Sequence of chain 1.C:
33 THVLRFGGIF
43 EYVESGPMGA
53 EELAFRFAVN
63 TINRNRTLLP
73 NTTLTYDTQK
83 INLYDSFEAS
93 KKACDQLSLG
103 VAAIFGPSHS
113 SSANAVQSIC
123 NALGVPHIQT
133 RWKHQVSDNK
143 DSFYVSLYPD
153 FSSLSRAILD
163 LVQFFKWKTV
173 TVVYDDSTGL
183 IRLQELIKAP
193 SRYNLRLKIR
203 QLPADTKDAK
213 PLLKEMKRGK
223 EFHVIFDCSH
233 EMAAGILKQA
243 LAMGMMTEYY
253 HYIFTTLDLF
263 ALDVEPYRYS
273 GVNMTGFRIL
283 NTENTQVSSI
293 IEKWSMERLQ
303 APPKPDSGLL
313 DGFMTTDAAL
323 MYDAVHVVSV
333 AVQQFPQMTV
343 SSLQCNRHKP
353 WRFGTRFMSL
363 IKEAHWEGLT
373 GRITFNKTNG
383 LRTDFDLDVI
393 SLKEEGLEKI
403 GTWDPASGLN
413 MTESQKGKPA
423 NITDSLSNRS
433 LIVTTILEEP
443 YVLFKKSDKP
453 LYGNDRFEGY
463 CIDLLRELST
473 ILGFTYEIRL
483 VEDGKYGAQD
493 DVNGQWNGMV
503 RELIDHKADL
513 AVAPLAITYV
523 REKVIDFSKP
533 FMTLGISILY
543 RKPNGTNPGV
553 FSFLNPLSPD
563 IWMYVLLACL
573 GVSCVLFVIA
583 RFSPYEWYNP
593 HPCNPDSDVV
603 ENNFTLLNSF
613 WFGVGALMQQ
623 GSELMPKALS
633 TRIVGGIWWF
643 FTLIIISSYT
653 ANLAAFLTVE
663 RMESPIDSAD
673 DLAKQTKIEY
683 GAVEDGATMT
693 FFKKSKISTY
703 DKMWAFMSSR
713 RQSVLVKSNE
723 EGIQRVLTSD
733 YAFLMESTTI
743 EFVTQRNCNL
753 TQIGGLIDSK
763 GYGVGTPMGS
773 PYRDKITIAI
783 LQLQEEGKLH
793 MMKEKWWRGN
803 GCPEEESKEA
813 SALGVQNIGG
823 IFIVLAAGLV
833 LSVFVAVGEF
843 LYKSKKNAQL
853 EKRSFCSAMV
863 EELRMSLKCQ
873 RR

Binding-site contacts:
Ligand atom CG contacts residue THR690 of chain 1.C at 4.2 Å.
Ligand atom CG contacts residue VAL685 of chain 1.C at 3.6 Å (hydrophobic).
Ligand atom OE2 contacts residue ALA689 of chain 1.C at 3.3 Å (h-bond).
Ligand atom CD contacts residue THR690 of chain 1.C at 3.0 Å.
Ligand atom C contacts residue TYR488 of chain 1.C at 3.8 Å (hydrophobic).
Ligand atom C contacts residue PRO516 of chain 1.C at 3.8 Å (hydrophobic).
Ligand atom OXT contacts residue ARG523 of chain 1.C at 2.4 Å (salt-bridge).
Ligand atom C contacts residue GLU738 of chain 1.C at 4.3 Å.
Ligand atom CA contacts residue GLU738 of chain 1.C at 3.3 Å.
Ligand atom OE2 contacts residue GLU738 of chain 1.C at 3.3 Å (salt-bridge).
Ligand atom CB contacts residue TYR488 of chain 1.C at 3.5 Å (hydrophobic).
Ligand atom O contacts residue LEU517 of chain 1.C at 3.8 Å.
Ligand atom C contacts residue ALA518 of chain 1.C at 3.7 Å (hydrophobic).
Ligand atom C contacts residue ARG523 of chain 1.C at 3.4 Å.
Ligand atom O contacts residue ALA518 of chain 1.C at 3.7 Å.
Ligand atom OE2 contacts residue GLY688 of chain 1.C at 4.3 Å.
Ligand atom CB contacts residue GLY688 of chain 1.C at 3.8 Å.
Ligand atom CA contacts residue PRO516 of chain 1.C at 4.1 Å (hydrophobic).
Ligand atom O contacts residue PRO516 of chain 1.C at 3.4 Å (h-bond).
Ligand atom N contacts residue PRO516 of chain 1.C at 3.6 Å (h-bond).
Ligand atom N contacts residue GLU738 of chain 1.C at 3.6 Å.
Ligand atom CG contacts residue GLY688 of chain 1.C at 4.3 Å.
Ligand atom OE1 contacts residue THR690 of chain 1.C at 2.7 Å (h-bond).
Ligand atom OXT contacts residue ALA518 of chain 1.C at 3.4 Å.
Ligand atom N contacts residue TYR488 of chain 1.C at 3.3 Å.
Ligand atom O contacts residue ARG523 of chain 1.C at 3.5 Å (salt-bridge).
Ligand atom CB contacts residue ALA689 of chain 1.C at 3.4 Å (hydrophobic).
Ligand atom CG contacts residue ALA689 of chain 1.C at 3.9 Å (hydrophobic).
Ligand atom CA contacts residue TYR488 of chain 1.C at 3.8 Å (hydrophobic).
Ligand atom OE1 contacts residue MET737 of chain 1.C at 4.2 Å.
Ligand atom CB contacts residue GLU738 of chain 1.C at 4.1 Å.
Ligand atom CG contacts residue GLU738 of chain 1.C at 4.0 Å.
Ligand atom CD contacts residue GLU738 of chain 1.C at 3.3 Å.
Ligand atom C contacts residue ALA689 of chain 1.C at 4.3 Å (hydrophobic).
Ligand atom OE2 contacts residue THR690 of chain 1.C at 2.8 Å (h-bond).
Ligand atom CG contacts residue TYR488 of chain 1.C at 4.1 Å (hydrophobic).
Ligand atom O contacts residue TYR488 of chain 1.C at 3.3 Å.
Ligand atom OE1 contacts residue GLU738 of chain 1.C at 3.2 Å.
Ligand atom OXT contacts residue ALA689 of chain 1.C at 3.5 Å.
Ligand atom CD contacts residue ALA689 of chain 1.C at 4.0 Å (hydrophobic).

This protein binds this small molecule.
Small molecule (SMILES): N[C@@H](CCC(=O)O)C(=O)O